Sequence of chain 1.K:
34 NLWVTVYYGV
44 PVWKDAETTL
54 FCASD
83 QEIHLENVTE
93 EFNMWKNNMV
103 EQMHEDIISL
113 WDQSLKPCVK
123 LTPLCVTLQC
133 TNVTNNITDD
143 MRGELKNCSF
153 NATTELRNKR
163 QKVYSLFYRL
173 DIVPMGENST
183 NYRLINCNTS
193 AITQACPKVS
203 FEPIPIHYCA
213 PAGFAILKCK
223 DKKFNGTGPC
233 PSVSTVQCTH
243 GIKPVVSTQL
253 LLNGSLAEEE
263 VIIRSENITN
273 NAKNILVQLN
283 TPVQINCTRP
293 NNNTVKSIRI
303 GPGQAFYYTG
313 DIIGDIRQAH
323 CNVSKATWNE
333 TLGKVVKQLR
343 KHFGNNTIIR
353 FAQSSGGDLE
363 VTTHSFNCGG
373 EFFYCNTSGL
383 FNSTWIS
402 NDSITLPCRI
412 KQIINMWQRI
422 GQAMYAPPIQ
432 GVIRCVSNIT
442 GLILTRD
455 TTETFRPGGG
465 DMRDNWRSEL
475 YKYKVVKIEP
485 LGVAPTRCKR

Sequence of chain 1.A:
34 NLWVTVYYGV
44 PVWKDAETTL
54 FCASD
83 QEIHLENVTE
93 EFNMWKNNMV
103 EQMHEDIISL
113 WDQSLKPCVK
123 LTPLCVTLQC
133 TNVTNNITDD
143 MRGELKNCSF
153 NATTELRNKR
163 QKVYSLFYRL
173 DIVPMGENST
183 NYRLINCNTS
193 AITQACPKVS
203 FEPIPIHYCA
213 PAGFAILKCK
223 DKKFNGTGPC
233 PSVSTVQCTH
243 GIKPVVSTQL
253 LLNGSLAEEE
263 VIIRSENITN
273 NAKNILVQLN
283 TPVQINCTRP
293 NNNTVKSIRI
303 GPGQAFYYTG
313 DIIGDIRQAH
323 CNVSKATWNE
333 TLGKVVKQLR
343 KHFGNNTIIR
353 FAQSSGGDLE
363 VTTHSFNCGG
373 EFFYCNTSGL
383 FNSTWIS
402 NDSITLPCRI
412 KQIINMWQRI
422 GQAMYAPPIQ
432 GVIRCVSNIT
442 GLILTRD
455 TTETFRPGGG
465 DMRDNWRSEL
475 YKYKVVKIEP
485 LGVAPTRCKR

A small-molecule ligand and the protein it binds are described below.
Small molecule (SMILES): CC(=O)N[C@@H]1[C@@H](O)[C@H](O)[C@@H](CO)O[C@H]1O

Binding-site contacts:
Ligand atom C4 contacts residue ASN190 of chain 1.A at 4.2 Å.
Ligand atom C8 contacts residue THR191 of chain 1.A at 3.9 Å.
Ligand atom C1 contacts residue ASN190 of chain 1.A at 1.4 Å.
Ligand atom O6 contacts residue ARG185 of chain 1.A at 3.9 Å.
Ligand atom C7 contacts residue ARG301 of chain 1.K at 4.0 Å.
Ligand atom N2 contacts residue ASN190 of chain 1.A at 3.0 Å (h-bond).
Ligand atom O5 contacts residue ASN190 of chain 1.A at 2.3 Å (h-bond).
Ligand atom C5 contacts residue ASN190 of chain 1.A at 3.7 Å.
Ligand atom O7 contacts residue ASN190 of chain 1.A at 3.5 Å (h-bond).
Ligand atom O7 contacts residue ARG301 of chain 1.K at 3.1 Å (salt-bridge).
Ligand atom C8 contacts residue ARG301 of chain 1.K at 4.2 Å.
Ligand atom C7 contacts residue ASN190 of chain 1.A at 3.5 Å.
Ligand atom C3 contacts residue ASN190 of chain 1.A at 3.8 Å.
Ligand atom O5 contacts residue ARG185 of chain 1.A at 4.0 Å.
Ligand atom C2 contacts residue ASN190 of chain 1.A at 2.5 Å.
Ligand atom O6 contacts residue VAL175 of chain 1.A at 3.8 Å.